Sequence of chain 1.A:
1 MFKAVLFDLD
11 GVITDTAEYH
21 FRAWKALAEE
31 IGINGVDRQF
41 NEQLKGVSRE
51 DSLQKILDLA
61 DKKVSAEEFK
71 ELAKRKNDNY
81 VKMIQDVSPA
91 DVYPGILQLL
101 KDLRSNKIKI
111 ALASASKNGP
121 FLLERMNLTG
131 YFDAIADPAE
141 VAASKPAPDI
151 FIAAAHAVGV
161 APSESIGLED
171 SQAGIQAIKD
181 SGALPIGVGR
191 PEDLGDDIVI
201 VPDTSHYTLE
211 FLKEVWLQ

Binding-site contacts:
Ligand atom O1P contacts residue HIS20 of chain 1.A at 3.6 Å.
Ligand atom C6 contacts residue SER116 of chain 1.A at 3.8 Å.
Ligand atom C1 contacts residue MGF1 of chain 1.D at 3.2 Å.
Ligand atom C3 contacts residue VAL47 of chain 1.A at 3.4 Å (hydrophobic).
Ligand atom C2 contacts residue GLY46 of chain 1.A at 3.9 Å.
Ligand atom O3 contacts residue LEU44 of chain 1.A at 3.7 Å.
Ligand atom O6 contacts residue HIS20 of chain 1.A at 3.7 Å.
Ligand atom O2 contacts residue GLY46 of chain 1.A at 2.9 Å (h-bond).
Ligand atom O2P contacts residue LYS117 of chain 1.A at 2.9 Å (salt-bridge).
Ligand atom P contacts residue SER116 of chain 1.A at 3.6 Å.
Ligand atom O1 contacts residue MGF1 of chain 1.D at 2.2 Å.
Ligand atom O6 contacts residue SER116 of chain 1.A at 3.4 Å.
Ligand atom O1P contacts residue SER116 of chain 1.A at 2.6 Å (h-bond).
Ligand atom C1 contacts residue ASP10 of chain 1.A at 3.4 Å.
Ligand atom O1 contacts residue SER116 of chain 1.A at 3.8 Å.
Ligand atom C1 contacts residue ALA115 of chain 1.A at 3.9 Å (hydrophobic).
Ligand atom O5 contacts residue SER116 of chain 1.A at 3.4 Å (h-bond).
Ligand atom O4 contacts residue VAL47 of chain 1.A at 2.7 Å (h-bond).
Ligand atom O1 contacts residue ASP10 of chain 1.A at 2.6 Å (salt-bridge).
Ligand atom C2 contacts residue MGF1 of chain 1.D at 3.6 Å.
Ligand atom O1 contacts residue SER114 of chain 1.A at 3.6 Å.
Ligand atom O3P contacts residue ARG49 of chain 1.A at 2.9 Å (salt-bridge).
Ligand atom O2P contacts residue ARG49 of chain 1.A at 3.2 Å (salt-bridge).
Ligand atom C5 contacts residue VAL47 of chain 1.A at 3.3 Å (hydrophobic).
Ligand atom O5 contacts residue ASP10 of chain 1.A at 3.6 Å.
Ligand atom O2 contacts residue MGF1 of chain 1.D at 2.7 Å.
Ligand atom O5 contacts residue ALA115 of chain 1.A at 3.6 Å.
Ligand atom P contacts residue LYS117 of chain 1.A at 3.9 Å.
Ligand atom C4 contacts residue VAL47 of chain 1.A at 3.3 Å (hydrophobic).
Ligand atom O1P contacts residue LYS117 of chain 1.A at 3.9 Å.
Ligand atom O4 contacts residue SER48 of chain 1.A at 3.9 Å.
Ligand atom O3 contacts residue HIS20 of chain 1.A at 3.8 Å.
Ligand atom O2 contacts residue MG1 of chain 1.E at 3.9 Å.
Ligand atom C3 contacts residue GLY46 of chain 1.A at 3.9 Å.
Ligand atom C6 contacts residue ALA115 of chain 1.A at 3.6 Å (hydrophobic).
Ligand atom O4 contacts residue SER52 of chain 1.A at 3.6 Å (h-bond).
Ligand atom O1P contacts residue ASN118 of chain 1.A at 2.9 Å (h-bond).
Ligand atom C2 contacts residue ASP10 of chain 1.A at 3.4 Å.
Ligand atom P contacts residue ARG49 of chain 1.A at 3.7 Å.
Ligand atom O2P contacts residue SER116 of chain 1.A at 3.5 Å.

The small molecule below binds the protein below.
Small molecule (SMILES): O=P(O)(O)OC[C@H]1O[C@@H](O)[C@H](O)[C@@H](O)[C@@H]1O